Sequence of chain 1.D:
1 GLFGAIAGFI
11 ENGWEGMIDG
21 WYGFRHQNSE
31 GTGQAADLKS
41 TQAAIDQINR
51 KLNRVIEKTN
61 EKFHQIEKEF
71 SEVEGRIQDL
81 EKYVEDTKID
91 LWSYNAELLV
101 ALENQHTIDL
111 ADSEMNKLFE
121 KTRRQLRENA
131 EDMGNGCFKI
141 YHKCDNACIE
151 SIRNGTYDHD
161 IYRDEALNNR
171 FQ

Binding-site contacts:
Ligand atom O5 contacts residue SER151 of chain 1.D at 4.0 Å.
Ligand atom N2 contacts residue THR156 of chain 1.D at 4.2 Å.
Ligand atom O1 contacts residue THR156 of chain 1.D at 2.4 Å (h-bond).
Ligand atom O5 contacts residue THR156 of chain 1.D at 4.3 Å.
Ligand atom O1 contacts residue ASN154 of chain 1.D at 2.7 Å (h-bond).
Ligand atom C1 contacts residue GLU150 of chain 1.D at 4.5 Å.
Ligand atom O5 contacts residue ASN154 of chain 1.D at 3.4 Å (h-bond).
Ligand atom O6 contacts residue GLU150 of chain 1.D at 3.7 Å.
Ligand atom C6 contacts residue ALA147 of chain 1.D at 4.3 Å (hydrophobic).
Ligand atom C1 contacts residue THR156 of chain 1.D at 3.6 Å.
Ligand atom C2 contacts residue ASN154 of chain 1.D at 3.8 Å.
Ligand atom N2 contacts residue ASN154 of chain 1.D at 3.8 Å.
Ligand atom C7 contacts residue ASN154 of chain 1.D at 3.8 Å.
Ligand atom O6 contacts residue ALA147 of chain 1.D at 4.1 Å.
Ligand atom O5 contacts residue GLU150 of chain 1.D at 3.8 Å.
Ligand atom O7 contacts residue ASN154 of chain 1.D at 3.6 Å (h-bond).
Ligand atom C1 contacts residue SER151 of chain 1.D at 4.2 Å.
Ligand atom C1 contacts residue ASN154 of chain 1.D at 2.8 Å.
Ligand atom O1 contacts residue SER151 of chain 1.D at 4.0 Å.

This small molecule binds to this protein.
Small molecule (SMILES): CC(=O)N[C@@H]1[C@@H](O)[C@H](O)[C@@H](CO)O[C@@H]1O